Sequence of chain 2.C:
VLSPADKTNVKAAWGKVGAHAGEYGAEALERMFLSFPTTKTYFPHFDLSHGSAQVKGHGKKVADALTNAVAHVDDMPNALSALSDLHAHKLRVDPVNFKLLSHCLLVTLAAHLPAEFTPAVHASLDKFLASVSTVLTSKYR

Sequence of chain 2.A:
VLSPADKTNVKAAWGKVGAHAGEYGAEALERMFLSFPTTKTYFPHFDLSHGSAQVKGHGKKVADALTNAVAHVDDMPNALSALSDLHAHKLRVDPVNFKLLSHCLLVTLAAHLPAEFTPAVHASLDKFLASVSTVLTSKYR

Binding-site contacts:
Ligand atom C1 contacts residue SER138 of chain 2.A at 3.9 Å.
Ligand atom O3 contacts residue THR134 of chain 2.C at 4.5 Å.
Ligand atom C4 contacts residue THR134 of chain 2.C at 3.9 Å.
Ligand atom O3 contacts residue SER138 of chain 2.A at 4.4 Å.
Ligand atom C5 contacts residue SER131 of chain 2.C at 4.3 Å.
Ligand atom C1 contacts residue SER131 of chain 2.C at 3.4 Å.
Ligand atom C6 contacts residue SER131 of chain 2.C at 4.0 Å.
Ligand atom C5 contacts residue ALA130 of chain 2.C at 3.6 Å (hydrophobic).
Ligand atom C6 contacts residue LYS127 of chain 2.C at 3.5 Å.
Ligand atom O3 contacts residue SER131 of chain 2.C at 3.7 Å.
Ligand atom C4 contacts residue VAL1 of chain 2.C at 4.3 Å (hydrophobic).
Ligand atom C4 contacts residue ALA130 of chain 2.C at 4.2 Å (hydrophobic).
Ligand atom C1 contacts residue LYS127 of chain 2.C at 4.2 Å.
Ligand atom C2 contacts residue SER131 of chain 2.C at 3.5 Å.
Ligand atom O3 contacts residue VAL1 of chain 2.C at 3.1 Å (h-bond).
Ligand atom O3 contacts residue THR134 of chain 2.A at 3.5 Å.
Ligand atom C2 contacts residue VAL1 of chain 2.C at 2.5 Å (hydrophobic).
Ligand atom C1 contacts residue VAL1 of chain 2.C at 1.4 Å (hydrophobic).
Ligand atom C4 contacts residue SER131 of chain 2.C at 4.2 Å.
Ligand atom C5 contacts residue THR134 of chain 2.A at 4.5 Å.
Ligand atom C4 contacts residue THR134 of chain 2.A at 3.7 Å.
Ligand atom C2 contacts residue THR134 of chain 2.A at 4.2 Å.
Ligand atom C2 contacts residue LYS127 of chain 2.C at 4.3 Å.
Ligand atom C2 contacts residue SER138 of chain 2.A at 3.8 Å.
Ligand atom C5 contacts residue LYS127 of chain 2.C at 4.2 Å.
Ligand atom C6 contacts residue ALA130 of chain 2.C at 4.4 Å (hydrophobic).
Ligand atom C6 contacts residue SER138 of chain 2.A at 3.9 Å.
Ligand atom C6 contacts residue VAL1 of chain 2.C at 3.6 Å (hydrophobic).
Ligand atom C1 contacts residue LEU2 of chain 2.C at 3.7 Å (hydrophobic).

A protein and the small-molecule ligand that binds it are described below.
Small molecule (SMILES): O=Cc1ccco1